Sequence of chain 45.F:
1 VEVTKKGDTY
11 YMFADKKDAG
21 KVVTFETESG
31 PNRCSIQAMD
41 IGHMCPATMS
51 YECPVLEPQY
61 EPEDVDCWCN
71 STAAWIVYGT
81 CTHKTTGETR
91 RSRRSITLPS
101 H

Binding-site contacts:
Ligand atom C1 contacts residue ASN70 of chain 45.F at 1.4 Å.
Ligand atom O3 contacts residue PRO31 of chain 45.F at 4.0 Å.
Ligand atom C1 contacts residue ARG33 of chain 45.F at 4.2 Å.
Ligand atom C5 contacts residue ARG33 of chain 45.F at 4.1 Å.
Ligand atom O5 contacts residue ASN70 of chain 45.F at 2.4 Å (h-bond).
Ligand atom C5 contacts residue ASN70 of chain 45.F at 3.7 Å.
Ligand atom N2 contacts residue ASN32 of chain 45.F at 4.2 Å.
Ligand atom O6 contacts residue ARG33 of chain 45.F at 3.6 Å.
Ligand atom O7 contacts residue SER71 of chain 45.F at 4.2 Å.
Ligand atom C8 contacts residue ASN70 of chain 45.F at 3.6 Å.
Ligand atom O7 contacts residue ASN70 of chain 45.F at 3.3 Å (h-bond).
Ligand atom C7 contacts residue PRO31 of chain 45.F at 3.4 Å (hydrophobic).
Ligand atom C2 contacts residue PRO31 of chain 45.F at 3.9 Å (hydrophobic).
Ligand atom N2 contacts residue ASN70 of chain 45.F at 2.9 Å (h-bond).
Ligand atom C3 contacts residue ASN70 of chain 45.F at 3.8 Å.
Ligand atom C2 contacts residue ASN70 of chain 45.F at 2.5 Å.
Ligand atom O7 contacts residue PRO31 of chain 45.F at 3.2 Å (h-bond).
Ligand atom C7 contacts residue ASN70 of chain 45.F at 3.1 Å.
Ligand atom C4 contacts residue ASN70 of chain 45.F at 4.2 Å.
Ligand atom C6 contacts residue ARG33 of chain 45.F at 4.1 Å.
Ligand atom C3 contacts residue PRO31 of chain 45.F at 4.0 Å (hydrophobic).
Ligand atom N2 contacts residue PRO31 of chain 45.F at 2.8 Å (h-bond).

The protein below binds the small molecule below.
Small molecule (SMILES): CC(=O)N[C@@H]1[C@@H](O)[C@H](O)[C@@H](CO)O[C@H]1O